The small molecule below binds the protein below.
Small molecule (SMILES): CC(=O)N[C@H]1[C@H](O[C@H]2[C@H](O)[C@@H](NC(C)=O)CO[C@@H]2CO)O[C@H](CO)[C@@H](O)[C@@H]1O

Binding-site contacts:
Ligand atom C1 contacts residue ASN280 of chain 3.E at 1.4 Å.
Ligand atom O5 contacts residue ASN280 of chain 3.E at 2.4 Å (h-bond).
Ligand atom C4 contacts residue ASN280 of chain 3.E at 4.2 Å.
Ligand atom C5 contacts residue ASN280 of chain 3.E at 3.7 Å.
Ligand atom C3 contacts residue ASN280 of chain 3.E at 3.8 Å.
Ligand atom C8 contacts residue GLY296 of chain 3.E at 4.4 Å.
Ligand atom O7 contacts residue ASN280 of chain 3.E at 4.4 Å.
Ligand atom C8 contacts residue ARG324 of chain 3.E at 4.2 Å.
Ligand atom C7 contacts residue ASN280 of chain 3.E at 3.9 Å.
Ligand atom N2 contacts residue ASN280 of chain 3.E at 2.9 Å (h-bond).
Ligand atom C2 contacts residue ASN280 of chain 3.E at 2.5 Å.

Sequence of chain 3.E:
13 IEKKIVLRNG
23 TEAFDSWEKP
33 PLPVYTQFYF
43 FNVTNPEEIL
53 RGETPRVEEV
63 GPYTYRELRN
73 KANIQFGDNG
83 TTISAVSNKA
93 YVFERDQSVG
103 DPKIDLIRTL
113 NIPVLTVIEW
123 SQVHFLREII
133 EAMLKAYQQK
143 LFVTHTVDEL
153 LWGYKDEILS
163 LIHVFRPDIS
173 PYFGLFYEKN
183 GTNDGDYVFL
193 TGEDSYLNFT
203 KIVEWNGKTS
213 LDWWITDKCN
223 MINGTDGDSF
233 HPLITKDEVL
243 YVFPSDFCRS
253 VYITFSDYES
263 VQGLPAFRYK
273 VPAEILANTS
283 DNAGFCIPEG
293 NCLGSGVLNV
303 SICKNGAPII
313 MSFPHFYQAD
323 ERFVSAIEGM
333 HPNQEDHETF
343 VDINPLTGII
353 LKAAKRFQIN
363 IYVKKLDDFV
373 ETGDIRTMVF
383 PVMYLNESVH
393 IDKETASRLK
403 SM